Sequence of chain 1.A:
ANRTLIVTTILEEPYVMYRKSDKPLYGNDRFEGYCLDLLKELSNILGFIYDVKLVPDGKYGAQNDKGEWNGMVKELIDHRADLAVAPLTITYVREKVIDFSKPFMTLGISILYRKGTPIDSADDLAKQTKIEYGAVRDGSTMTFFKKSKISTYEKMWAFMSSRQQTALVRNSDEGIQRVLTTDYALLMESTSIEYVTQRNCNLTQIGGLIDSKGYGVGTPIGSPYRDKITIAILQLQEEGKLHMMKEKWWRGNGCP

A small-molecule ligand and the protein it binds are described below.
Small molecule (SMILES): N[C@@H](CCC(=O)O)C(=O)O

Binding-site contacts:
Ligand atom CA contacts residue THR89 of chain 1.A at 3.5 Å.
Ligand atom O contacts residue ARG94 of chain 1.A at 2.7 Å (salt-bridge).
Ligand atom O contacts residue SER140 of chain 1.A at 2.8 Å (h-bond).
Ligand atom N contacts residue SER140 of chain 1.A at 4.1 Å.
Ligand atom N contacts residue TYR60 of chain 1.A at 4.0 Å.
Ligand atom OXT contacts residue TYR60 of chain 1.A at 3.3 Å.
Ligand atom OXT contacts residue PRO87 of chain 1.A at 3.5 Å (h-bond).
Ligand atom C contacts residue GLY139 of chain 1.A at 4.3 Å.
Ligand atom C contacts residue PRO87 of chain 1.A at 4.2 Å (hydrophobic).
Ligand atom OE1 contacts residue GLU189 of chain 1.A at 3.9 Å.
Ligand atom OXT contacts residue SER140 of chain 1.A at 3.8 Å.
Ligand atom O contacts residue GLY139 of chain 1.A at 3.3 Å.
Ligand atom CA contacts residue PRO87 of chain 1.A at 4.0 Å (hydrophobic).
Ligand atom C contacts residue THR89 of chain 1.A at 3.7 Å.
Ligand atom OXT contacts residue ARG94 of chain 1.A at 2.8 Å (salt-bridge).
Ligand atom N contacts residue GLU189 of chain 1.A at 2.8 Å (salt-bridge).
Ligand atom OE2 contacts residue SER140 of chain 1.A at 3.2 Å (h-bond).
Ligand atom OE2 contacts residue GLY139 of chain 1.A at 3.6 Å.
Ligand atom OXT contacts residue THR89 of chain 1.A at 3.0 Å (h-bond).
Ligand atom CA contacts residue TYR60 of chain 1.A at 3.9 Å (hydrophobic).
Ligand atom OE2 contacts residue THR141 of chain 1.A at 3.1 Å (h-bond).
Ligand atom O contacts residue TYR60 of chain 1.A at 3.1 Å.
Ligand atom CB contacts residue TYR60 of chain 1.A at 3.5 Å (hydrophobic).
Ligand atom C contacts residue SER140 of chain 1.A at 3.3 Å.
Ligand atom N contacts residue THR89 of chain 1.A at 2.9 Å (h-bond).
Ligand atom CG contacts residue TYR60 of chain 1.A at 4.2 Å (hydrophobic).
Ligand atom CD contacts residue THR141 of chain 1.A at 3.4 Å.
Ligand atom CD contacts residue SER140 of chain 1.A at 4.3 Å.
Ligand atom CA contacts residue SER140 of chain 1.A at 3.3 Å.
Ligand atom CB contacts residue GLU189 of chain 1.A at 4.1 Å.
Ligand atom OE1 contacts residue THR141 of chain 1.A at 2.7 Å (h-bond).
Ligand atom C contacts residue ARG94 of chain 1.A at 3.4 Å.
Ligand atom CB contacts residue SER140 of chain 1.A at 4.3 Å.
Ligand atom N contacts residue TYR215 of chain 1.A at 3.7 Å.
Ligand atom OXT contacts residue LEU88 of chain 1.A at 3.6 Å.
Ligand atom CG contacts residue GLU189 of chain 1.A at 3.7 Å.
Ligand atom CA contacts residue GLU189 of chain 1.A at 3.5 Å.
Ligand atom C contacts residue TYR60 of chain 1.A at 3.4 Å (hydrophobic).
Ligand atom N contacts residue PRO87 of chain 1.A at 2.9 Å (h-bond).
Ligand atom CD contacts residue GLU189 of chain 1.A at 4.0 Å.